Sequence of chain 1.A:
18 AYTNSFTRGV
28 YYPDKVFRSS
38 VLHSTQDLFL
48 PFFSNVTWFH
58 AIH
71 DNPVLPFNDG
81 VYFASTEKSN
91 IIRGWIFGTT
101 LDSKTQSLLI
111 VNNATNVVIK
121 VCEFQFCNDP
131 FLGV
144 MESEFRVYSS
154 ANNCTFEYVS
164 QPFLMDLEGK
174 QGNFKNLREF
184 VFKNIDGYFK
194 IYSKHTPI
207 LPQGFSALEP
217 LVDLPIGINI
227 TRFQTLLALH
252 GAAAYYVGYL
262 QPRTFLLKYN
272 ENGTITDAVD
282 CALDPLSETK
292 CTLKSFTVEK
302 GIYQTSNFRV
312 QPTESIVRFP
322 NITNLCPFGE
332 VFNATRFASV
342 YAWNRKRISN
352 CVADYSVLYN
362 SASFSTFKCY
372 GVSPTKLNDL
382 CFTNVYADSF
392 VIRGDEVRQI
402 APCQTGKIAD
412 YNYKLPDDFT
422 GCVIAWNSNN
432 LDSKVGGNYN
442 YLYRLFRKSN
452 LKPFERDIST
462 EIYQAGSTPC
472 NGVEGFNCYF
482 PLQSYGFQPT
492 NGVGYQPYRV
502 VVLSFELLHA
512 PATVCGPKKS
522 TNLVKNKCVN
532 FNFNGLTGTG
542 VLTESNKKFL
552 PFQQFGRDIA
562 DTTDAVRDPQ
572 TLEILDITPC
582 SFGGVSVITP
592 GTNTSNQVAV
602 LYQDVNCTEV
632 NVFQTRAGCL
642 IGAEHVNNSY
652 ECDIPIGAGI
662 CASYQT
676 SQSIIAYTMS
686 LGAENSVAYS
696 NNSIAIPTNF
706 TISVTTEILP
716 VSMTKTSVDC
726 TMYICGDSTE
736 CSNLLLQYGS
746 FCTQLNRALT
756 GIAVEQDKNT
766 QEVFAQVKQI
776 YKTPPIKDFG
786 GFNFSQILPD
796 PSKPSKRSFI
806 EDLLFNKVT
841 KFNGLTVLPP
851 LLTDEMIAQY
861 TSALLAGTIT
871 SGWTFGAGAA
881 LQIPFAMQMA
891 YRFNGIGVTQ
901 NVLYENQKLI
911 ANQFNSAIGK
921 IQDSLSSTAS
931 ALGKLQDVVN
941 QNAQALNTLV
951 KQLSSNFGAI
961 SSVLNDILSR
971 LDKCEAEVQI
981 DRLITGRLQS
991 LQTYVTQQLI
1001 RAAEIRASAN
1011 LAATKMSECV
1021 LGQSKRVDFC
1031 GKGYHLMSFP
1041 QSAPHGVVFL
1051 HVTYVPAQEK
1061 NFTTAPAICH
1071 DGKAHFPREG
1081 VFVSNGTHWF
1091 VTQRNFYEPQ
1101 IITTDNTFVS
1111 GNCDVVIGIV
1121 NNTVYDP

Sequence of chain 1.C:
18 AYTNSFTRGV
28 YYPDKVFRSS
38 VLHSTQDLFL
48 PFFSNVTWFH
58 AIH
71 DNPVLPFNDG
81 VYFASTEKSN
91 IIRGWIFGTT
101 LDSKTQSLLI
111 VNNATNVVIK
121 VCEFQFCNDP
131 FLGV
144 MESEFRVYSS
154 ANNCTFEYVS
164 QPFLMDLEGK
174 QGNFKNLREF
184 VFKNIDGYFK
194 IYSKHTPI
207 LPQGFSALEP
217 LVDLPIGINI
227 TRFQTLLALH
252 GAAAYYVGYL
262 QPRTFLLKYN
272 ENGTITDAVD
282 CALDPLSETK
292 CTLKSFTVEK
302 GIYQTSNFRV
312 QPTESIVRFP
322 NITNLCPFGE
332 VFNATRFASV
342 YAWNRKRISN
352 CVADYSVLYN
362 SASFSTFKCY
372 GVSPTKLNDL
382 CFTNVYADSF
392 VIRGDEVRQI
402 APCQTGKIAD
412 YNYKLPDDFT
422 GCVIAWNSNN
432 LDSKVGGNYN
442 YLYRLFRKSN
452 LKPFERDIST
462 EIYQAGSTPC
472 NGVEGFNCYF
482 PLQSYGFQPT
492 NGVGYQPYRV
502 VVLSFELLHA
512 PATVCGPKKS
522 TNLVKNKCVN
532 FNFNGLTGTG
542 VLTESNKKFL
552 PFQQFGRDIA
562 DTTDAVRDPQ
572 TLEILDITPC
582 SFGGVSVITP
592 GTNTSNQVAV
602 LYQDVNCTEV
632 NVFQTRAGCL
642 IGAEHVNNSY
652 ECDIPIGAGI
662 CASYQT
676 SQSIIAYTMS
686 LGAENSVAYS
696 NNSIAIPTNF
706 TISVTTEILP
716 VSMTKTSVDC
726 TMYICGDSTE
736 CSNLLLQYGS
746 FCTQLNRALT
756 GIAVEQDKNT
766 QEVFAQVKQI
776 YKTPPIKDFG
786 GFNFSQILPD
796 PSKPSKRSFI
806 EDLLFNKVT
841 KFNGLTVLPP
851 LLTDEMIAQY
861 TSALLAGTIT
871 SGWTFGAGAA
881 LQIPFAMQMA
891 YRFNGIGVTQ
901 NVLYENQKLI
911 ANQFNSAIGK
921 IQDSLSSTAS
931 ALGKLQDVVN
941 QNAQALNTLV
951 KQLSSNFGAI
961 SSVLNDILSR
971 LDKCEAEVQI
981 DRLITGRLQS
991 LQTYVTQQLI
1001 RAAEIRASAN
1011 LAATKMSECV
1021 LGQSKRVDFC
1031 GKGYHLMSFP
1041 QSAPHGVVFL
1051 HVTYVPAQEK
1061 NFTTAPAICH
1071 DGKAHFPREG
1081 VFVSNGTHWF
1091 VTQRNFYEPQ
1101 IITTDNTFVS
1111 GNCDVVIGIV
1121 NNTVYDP

The small molecule below binds the protein below.
Small molecule (SMILES): CC(=O)N[C@H]1[C@H](O[C@H]2[C@H](O)[C@@H](NC(C)=O)CO[C@@H]2CO)O[C@H](CO)[C@@H](O)[C@@H]1O

Binding-site contacts:
Ligand atom C2 contacts residue ASN225 of chain 1.A at 2.5 Å.
Ligand atom C5 contacts residue THR99 of chain 1.A at 4.2 Å.
Ligand atom C8 contacts residue SER450 of chain 1.C at 3.8 Å.
Ligand atom O5 contacts residue THR99 of chain 1.A at 3.3 Å.
Ligand atom N2 contacts residue ASN225 of chain 1.A at 3.0 Å (h-bond).
Ligand atom C8 contacts residue ARG448 of chain 1.C at 3.9 Å.
Ligand atom C5 contacts residue ASN225 of chain 1.A at 3.6 Å.
Ligand atom C1 contacts residue THR227 of chain 1.A at 3.6 Å.
Ligand atom C7 contacts residue ARG448 of chain 1.C at 3.4 Å.
Ligand atom C8 contacts residue ASN451 of chain 1.C at 4.1 Å.
Ligand atom O5 contacts residue ASN225 of chain 1.A at 2.3 Å (h-bond).
Ligand atom C3 contacts residue ASN225 of chain 1.A at 3.8 Å.
Ligand atom O6 contacts residue THR99 of chain 1.A at 3.4 Å.
Ligand atom O7 contacts residue SER450 of chain 1.C at 3.9 Å.
Ligand atom O6 contacts residue THR227 of chain 1.A at 2.6 Å (h-bond).
Ligand atom C4 contacts residue ASN225 of chain 1.A at 4.2 Å.
Ligand atom C7 contacts residue SER450 of chain 1.C at 3.9 Å.
Ligand atom C6 contacts residue THR99 of chain 1.A at 3.7 Å.
Ligand atom C1 contacts residue THR99 of chain 1.A at 4.1 Å.
Ligand atom O7 contacts residue ARG448 of chain 1.C at 2.3 Å (salt-bridge).
Ligand atom O5 contacts residue THR227 of chain 1.A at 3.6 Å.
Ligand atom C1 contacts residue ASN225 of chain 1.A at 1.4 Å.
Ligand atom C6 contacts residue THR227 of chain 1.A at 3.7 Å.
Ligand atom C7 contacts residue ASN225 of chain 1.A at 3.4 Å.
Ligand atom O7 contacts residue ASN225 of chain 1.A at 3.5 Å (h-bond).
Ligand atom C5 contacts residue THR227 of chain 1.A at 3.6 Å.